A protein and the small-molecule ligand that binds it are described below.
Small molecule (SMILES): CC(C)C[C@H](NC(=O)[C@@H](N)CCC(=O)O)C(=O)N[C@@H](CCCN=C(N)N)C(=O)N[C@@H](C)C(=O)N[C@@H](CCCN=C(N)N)C(=O)N[C@@H](CCC(=O)O)C(=O)N[C@@H](CCC(=O)O)C(=O)N[C@@H](C)C(=O)N[C@@H](Cc1ccc(O)cc1)C(=O)O

Binding-site contacts:
Ligand atom NH2 contacts residue GLN155 of chain 1.A at 3.2 Å (h-bond).
Ligand atom O contacts residue ASN80 of chain 1.A at 2.9 Å (h-bond).
Ligand atom CD2 contacts residue TYR9 of chain 1.A at 3.3 Å (hydrophobic).
Ligand atom CD1 contacts residue SER77 of chain 1.A at 3.3 Å.
Ligand atom OE2 contacts residue TYR74 of chain 1.A at 2.6 Å (h-bond).
Ligand atom OE1 contacts residue ARG62 of chain 1.A at 2.9 Å (salt-bridge).
Ligand atom CD contacts residue ARG62 of chain 1.A at 3.4 Å.
Ligand atom N contacts residue SER77 of chain 1.A at 2.9 Å (h-bond).
Ligand atom OE2 contacts residue ARG97 of chain 1.A at 3.3 Å (salt-bridge).
Ligand atom OH contacts residue SER116 of chain 1.A at 2.6 Å (h-bond).
Ligand atom OE2 contacts residue ARG62 of chain 1.A at 2.7 Å (salt-bridge).
Ligand atom N contacts residue TYR99 of chain 1.A at 3.1 Å (h-bond).
Ligand atom N contacts residue TYR7 of chain 1.A at 2.9 Å (h-bond).
Ligand atom N contacts residue GLU152 of chain 1.A at 3.0 Å (salt-bridge).
Ligand atom CA contacts residue SER77 of chain 1.A at 3.5 Å.
Ligand atom OXT contacts residue TYR84 of chain 1.A at 2.7 Å (h-bond).
Ligand atom CG contacts residue GLU152 of chain 1.A at 3.4 Å.
Ligand atom CG contacts residue ASN63 of chain 1.A at 3.3 Å.
Ligand atom N contacts residue TYR171 of chain 1.A at 2.8 Å (h-bond).
Ligand atom N contacts residue ASN63 of chain 1.A at 3.0 Å (h-bond).
Ligand atom OE1 contacts residue TYR9 of chain 1.A at 3.4 Å.
Ligand atom O contacts residue TYR7 of chain 1.A at 3.5 Å.
Ligand atom OE1 contacts residue ASN63 of chain 1.A at 3.1 Å (h-bond).
Ligand atom O contacts residue TYR159 of chain 1.A at 2.5 Å (h-bond).
Ligand atom O contacts residue TRP147 of chain 1.A at 3.0 Å (h-bond).
Ligand atom OH contacts residue ARG97 of chain 1.A at 3.3 Å.
Ligand atom O contacts residue LYS146 of chain 1.A at 3.1 Å (salt-bridge).
Ligand atom CD1 contacts residue SER67 of chain 1.A at 3.2 Å.
Ligand atom NH1 contacts residue GLU152 of chain 1.A at 3.0 Å (salt-bridge).
Ligand atom O contacts residue TYR84 of chain 1.A at 3.4 Å (h-bond).
Ligand atom NH2 contacts residue GLU152 of chain 1.A at 3.2 Å (salt-bridge).
Ligand atom NH2 contacts residue ARG97 of chain 1.A at 3.5 Å (salt-bridge).
Ligand atom CZ contacts residue SER116 of chain 1.A at 3.5 Å.
Ligand atom NH2 contacts residue LEU156 of chain 1.A at 3.5 Å.
Ligand atom O contacts residue ILE66 of chain 1.A at 3.5 Å.
Ligand atom CD2 contacts residue TYR7 of chain 1.A at 3.5 Å (hydrophobic).
Ligand atom CZ contacts residue LEU156 of chain 1.A at 3.3 Å (hydrophobic).
Ligand atom OXT contacts residue THR143 of chain 1.A at 2.6 Å (h-bond).
Ligand atom CB contacts residue TRP167 of chain 1.A at 3.5 Å (hydrophobic).
Ligand atom CD1 contacts residue ASN63 of chain 1.A at 3.5 Å.

Sequence of chain 1.A:
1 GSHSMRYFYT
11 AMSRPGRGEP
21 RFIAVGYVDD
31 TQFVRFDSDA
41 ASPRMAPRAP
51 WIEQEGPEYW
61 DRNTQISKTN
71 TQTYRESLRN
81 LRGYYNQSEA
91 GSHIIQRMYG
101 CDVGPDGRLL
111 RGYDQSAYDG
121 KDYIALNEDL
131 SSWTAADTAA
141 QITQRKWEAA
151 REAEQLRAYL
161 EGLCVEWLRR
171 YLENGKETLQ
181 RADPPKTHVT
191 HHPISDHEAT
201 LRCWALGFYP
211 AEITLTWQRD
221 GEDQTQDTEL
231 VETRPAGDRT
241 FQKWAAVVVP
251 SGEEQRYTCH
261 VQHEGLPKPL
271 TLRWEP